Sequence of chain 1.D:
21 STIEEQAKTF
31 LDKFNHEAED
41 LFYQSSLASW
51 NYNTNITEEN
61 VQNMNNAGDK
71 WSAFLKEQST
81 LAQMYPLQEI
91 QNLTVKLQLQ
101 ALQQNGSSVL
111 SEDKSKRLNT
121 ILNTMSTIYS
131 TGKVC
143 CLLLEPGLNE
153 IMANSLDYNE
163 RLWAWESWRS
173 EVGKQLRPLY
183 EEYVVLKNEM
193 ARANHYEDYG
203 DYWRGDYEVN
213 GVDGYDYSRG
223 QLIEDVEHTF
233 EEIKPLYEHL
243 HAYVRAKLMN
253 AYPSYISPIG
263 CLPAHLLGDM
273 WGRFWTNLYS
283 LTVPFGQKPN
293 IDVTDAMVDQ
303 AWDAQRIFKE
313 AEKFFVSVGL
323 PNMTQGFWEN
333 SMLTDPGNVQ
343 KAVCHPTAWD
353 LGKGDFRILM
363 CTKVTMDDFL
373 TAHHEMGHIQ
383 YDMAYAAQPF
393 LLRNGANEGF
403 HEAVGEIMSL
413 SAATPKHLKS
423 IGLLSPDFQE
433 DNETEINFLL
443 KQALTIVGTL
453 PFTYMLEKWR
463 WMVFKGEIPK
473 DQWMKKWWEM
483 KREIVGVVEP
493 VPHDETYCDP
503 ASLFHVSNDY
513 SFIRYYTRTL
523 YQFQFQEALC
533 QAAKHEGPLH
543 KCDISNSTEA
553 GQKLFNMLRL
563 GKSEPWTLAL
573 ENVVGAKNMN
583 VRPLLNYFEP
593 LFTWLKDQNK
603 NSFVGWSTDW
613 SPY

The protein below binds the small molecule below.
Small molecule (SMILES): CC(=O)N[C@@H]1[C@@H](O)[C@H](O)[C@@H](CO)O[C@H]1O

Binding-site contacts:
Ligand atom C7 contacts residue ASN434 of chain 1.D at 3.5 Å.
Ligand atom C2 contacts residue ASN434 of chain 1.D at 2.5 Å.
Ligand atom O7 contacts residue ASN434 of chain 1.D at 3.7 Å.
Ligand atom O5 contacts residue ASN434 of chain 1.D at 2.4 Å (h-bond).
Ligand atom O6 contacts residue PHE287 of chain 1.D at 4.1 Å.
Ligand atom O5 contacts residue GLU435 of chain 1.D at 4.4 Å.
Ligand atom C6 contacts residue PHE287 of chain 1.D at 3.7 Å (hydrophobic).
Ligand atom C5 contacts residue ASN434 of chain 1.D at 3.7 Å.
Ligand atom N2 contacts residue ASN434 of chain 1.D at 2.9 Å (h-bond).
Ligand atom C3 contacts residue ASN434 of chain 1.D at 3.8 Å.
Ligand atom C1 contacts residue ASN434 of chain 1.D at 1.4 Å.
Ligand atom C6 contacts residue GLU435 of chain 1.D at 4.3 Å.
Ligand atom C4 contacts residue ASN434 of chain 1.D at 4.2 Å.